This small molecule binds to this protein.
Small molecule (SMILES): CC(=O)N[C@@H]1[C@@H](O)[C@H](O)[C@@H](CO)O[C@H]1O

Binding-site contacts:
Ligand atom N2 contacts residue ASN603 of chain 1.B at 2.8 Å (h-bond).
Ligand atom C5 contacts residue ASN603 of chain 1.B at 3.7 Å.
Ligand atom C4 contacts residue ASN603 of chain 1.B at 4.3 Å.
Ligand atom C3 contacts residue ASN603 of chain 1.B at 3.8 Å.
Ligand atom C2 contacts residue ASN603 of chain 1.B at 2.5 Å.
Ligand atom O5 contacts residue ASN603 of chain 1.B at 2.4 Å (h-bond).
Ligand atom C7 contacts residue ASN603 of chain 1.B at 3.4 Å.
Ligand atom O7 contacts residue ASN603 of chain 1.B at 3.2 Å (h-bond).
Ligand atom C1 contacts residue ASN603 of chain 1.B at 1.5 Å.
Ligand atom C8 contacts residue ASN603 of chain 1.B at 3.7 Å.

Sequence of chain 1.B:
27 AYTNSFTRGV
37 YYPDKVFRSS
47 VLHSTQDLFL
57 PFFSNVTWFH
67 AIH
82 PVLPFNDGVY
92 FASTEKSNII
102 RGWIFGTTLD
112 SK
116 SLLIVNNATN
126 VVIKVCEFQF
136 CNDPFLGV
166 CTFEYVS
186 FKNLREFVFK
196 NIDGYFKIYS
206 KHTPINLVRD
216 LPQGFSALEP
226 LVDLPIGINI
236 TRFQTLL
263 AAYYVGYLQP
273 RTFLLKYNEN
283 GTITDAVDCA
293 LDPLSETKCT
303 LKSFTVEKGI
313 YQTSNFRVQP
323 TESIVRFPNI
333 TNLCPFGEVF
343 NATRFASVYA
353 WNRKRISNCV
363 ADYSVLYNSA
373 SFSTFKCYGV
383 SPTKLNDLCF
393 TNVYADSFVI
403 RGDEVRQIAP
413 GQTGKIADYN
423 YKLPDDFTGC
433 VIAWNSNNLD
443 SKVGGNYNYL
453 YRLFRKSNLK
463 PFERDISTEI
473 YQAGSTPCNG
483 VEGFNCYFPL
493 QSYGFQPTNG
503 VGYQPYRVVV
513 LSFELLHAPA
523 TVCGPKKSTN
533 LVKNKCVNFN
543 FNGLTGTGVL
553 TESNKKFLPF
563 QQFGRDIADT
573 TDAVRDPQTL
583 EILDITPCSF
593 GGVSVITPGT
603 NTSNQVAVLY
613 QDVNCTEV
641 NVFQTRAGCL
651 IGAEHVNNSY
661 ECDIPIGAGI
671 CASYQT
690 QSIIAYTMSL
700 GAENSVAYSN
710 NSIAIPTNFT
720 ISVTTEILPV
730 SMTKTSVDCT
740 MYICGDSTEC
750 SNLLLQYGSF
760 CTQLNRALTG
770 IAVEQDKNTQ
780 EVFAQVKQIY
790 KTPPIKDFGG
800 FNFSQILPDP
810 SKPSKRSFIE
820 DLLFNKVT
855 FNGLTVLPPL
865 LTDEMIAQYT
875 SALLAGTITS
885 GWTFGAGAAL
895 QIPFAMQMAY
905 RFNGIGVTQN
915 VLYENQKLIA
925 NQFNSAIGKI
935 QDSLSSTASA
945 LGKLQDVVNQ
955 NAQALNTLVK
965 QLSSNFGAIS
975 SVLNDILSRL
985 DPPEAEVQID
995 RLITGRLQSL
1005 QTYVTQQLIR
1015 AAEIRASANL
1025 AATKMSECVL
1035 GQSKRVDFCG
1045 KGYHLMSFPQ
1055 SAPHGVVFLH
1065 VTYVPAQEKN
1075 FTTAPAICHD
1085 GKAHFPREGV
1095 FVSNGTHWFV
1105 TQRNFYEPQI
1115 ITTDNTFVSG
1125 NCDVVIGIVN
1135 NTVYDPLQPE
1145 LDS